Sequence of chain 52.A:
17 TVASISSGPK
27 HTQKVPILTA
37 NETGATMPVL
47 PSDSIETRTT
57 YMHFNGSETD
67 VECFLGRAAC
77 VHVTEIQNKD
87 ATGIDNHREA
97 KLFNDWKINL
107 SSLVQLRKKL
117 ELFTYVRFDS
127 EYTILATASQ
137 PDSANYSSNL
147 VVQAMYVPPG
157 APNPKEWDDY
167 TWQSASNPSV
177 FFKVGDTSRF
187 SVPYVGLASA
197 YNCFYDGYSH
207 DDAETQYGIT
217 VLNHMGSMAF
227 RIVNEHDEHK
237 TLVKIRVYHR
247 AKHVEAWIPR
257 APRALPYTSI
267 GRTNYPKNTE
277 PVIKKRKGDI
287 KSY

Sequence of chain 52.C:
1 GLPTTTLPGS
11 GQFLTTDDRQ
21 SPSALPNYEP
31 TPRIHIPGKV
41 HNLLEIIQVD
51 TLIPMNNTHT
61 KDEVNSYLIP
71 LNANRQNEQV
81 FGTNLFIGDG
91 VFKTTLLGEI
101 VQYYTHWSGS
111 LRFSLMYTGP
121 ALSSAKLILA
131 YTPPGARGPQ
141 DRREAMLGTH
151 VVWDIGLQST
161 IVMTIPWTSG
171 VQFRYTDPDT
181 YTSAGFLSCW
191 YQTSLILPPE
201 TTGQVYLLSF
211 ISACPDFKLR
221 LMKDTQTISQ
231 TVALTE

This protein binds this small molecule.
Small molecule (SMILES): CC[C@H]1COC(c2ccc(OCCCCCCCc3cc(C)no3)cc2)=N1

Binding-site contacts:
Ligand atom C3C contacts residue VAL188 of chain 52.A at 3.2 Å (hydrophobic).
Ligand atom C31 contacts residue SER175 of chain 52.A at 3.6 Å.
Ligand atom C5C contacts residue TYR128 of chain 52.A at 3.6 Å (hydrophobic).
Ligand atom N3A contacts residue ASN219 of chain 52.A at 3.8 Å.
Ligand atom O1B contacts residue MET221 of chain 52.A at 3.7 Å.
Ligand atom C6B contacts residue TYR197 of chain 52.A at 3.5 Å (hydrophobic).
Ligand atom C5 contacts residue PHE186 of chain 52.A at 3.7 Å (hydrophobic).
Ligand atom C7C contacts residue TYR128 of chain 52.A at 3.7 Å (hydrophobic).
Ligand atom C2B contacts residue MET221 of chain 52.A at 3.6 Å (hydrophobic).
Ligand atom O1 contacts residue VAL188 of chain 52.A at 3.8 Å.
Ligand atom C5 contacts residue TYR152 of chain 52.A at 3.8 Å (hydrophobic).
Ligand atom C4A contacts residue ASN219 of chain 52.A at 3.9 Å.
Ligand atom C1C contacts residue MET224 of chain 52.A at 3.4 Å (hydrophobic).
Ligand atom C31 contacts residue ALA150 of chain 52.A at 3.8 Å (hydrophobic).
Ligand atom C5B contacts residue LEU106 of chain 52.A at 4.0 Å (hydrophobic).
Ligand atom C5B contacts residue TYR197 of chain 52.A at 3.7 Å (hydrophobic).
Ligand atom C6C contacts residue VAL191 of chain 52.A at 3.5 Å (hydrophobic).
Ligand atom C2C contacts residue TYR152 of chain 52.A at 4.0 Å (hydrophobic).
Ligand atom O1 contacts residue ALA24 of chain 52.C at 3.6 Å.
Ligand atom C5C contacts residue ILE104 of chain 52.A at 4.0 Å (hydrophobic).
Ligand atom C1B contacts residue MET221 of chain 52.A at 3.7 Å (hydrophobic).
Ligand atom C4 contacts residue PHE186 of chain 52.A at 3.5 Å (hydrophobic).
Ligand atom C3 contacts residue PHE186 of chain 52.A at 3.8 Å (hydrophobic).
Ligand atom C4C contacts residue VAL188 of chain 52.A at 3.9 Å (hydrophobic).
Ligand atom O1 contacts residue TYR152 of chain 52.A at 4.0 Å.
Ligand atom CM2 contacts residue LEU116 of chain 52.A at 3.6 Å (hydrophobic).
Ligand atom C5 contacts residue MET224 of chain 52.A at 4.0 Å (hydrophobic).
Ligand atom C4 contacts residue MET224 of chain 52.A at 4.0 Å (hydrophobic).
Ligand atom C4 contacts residue TYR152 of chain 52.A at 3.9 Å (hydrophobic).
Ligand atom N2 contacts residue ALA24 of chain 52.C at 3.3 Å.
Ligand atom N2 contacts residue PHE186 of chain 52.A at 3.9 Å.
Ligand atom C4A contacts residue ASN198 of chain 52.A at 4.0 Å.
Ligand atom C31 contacts residue PRO174 of chain 52.A at 3.4 Å (hydrophobic).
Ligand atom C2C contacts residue VAL188 of chain 52.A at 3.4 Å (hydrophobic).
Ligand atom N2 contacts residue PRO174 of chain 52.A at 3.9 Å.
Ligand atom C3 contacts residue PRO174 of chain 52.A at 3.8 Å (hydrophobic).
Ligand atom O1 contacts residue PHE186 of chain 52.A at 3.7 Å.
Ligand atom C31 contacts residue VAL176 of chain 52.A at 3.3 Å (hydrophobic).
Ligand atom C4A contacts residue ILE215 of chain 52.A at 3.9 Å (hydrophobic).
Ligand atom C5A contacts residue CYS199 of chain 52.A at 3.9 Å (hydrophobic).